Sequence of chain 2.A:
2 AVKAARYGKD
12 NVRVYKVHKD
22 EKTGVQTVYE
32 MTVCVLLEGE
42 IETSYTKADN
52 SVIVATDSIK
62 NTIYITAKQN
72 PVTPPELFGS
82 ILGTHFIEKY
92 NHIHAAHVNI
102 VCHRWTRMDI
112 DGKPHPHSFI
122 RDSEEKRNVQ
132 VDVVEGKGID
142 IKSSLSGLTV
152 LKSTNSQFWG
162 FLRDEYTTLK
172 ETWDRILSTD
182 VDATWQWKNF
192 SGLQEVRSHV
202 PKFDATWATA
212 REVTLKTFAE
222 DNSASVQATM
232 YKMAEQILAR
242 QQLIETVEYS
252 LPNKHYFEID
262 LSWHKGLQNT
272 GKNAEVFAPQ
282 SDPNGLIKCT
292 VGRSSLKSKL

A small-molecule ligand and the protein it binds are described below.
Small molecule (SMILES): Cn1c(=O)[nH]c2c(=O)[nH]c(=O)[nH]c21

Binding-site contacts:
Ligand atom O8 contacts residue XDS1 of chain 2.B at 0.2 Å (h-bond).
Ligand atom O8 contacts residue ALA56 of chain 4.A at 3.5 Å.
Ligand atom C6 contacts residue XDS1 of chain 2.B at 0.1 Å.
Ligand atom C8 contacts residue OXY1 of chain 2.D at 3.5 Å.
Ligand atom N7 contacts residue ALA56 of chain 4.A at 3.5 Å.
Ligand atom O8 contacts residue THR57 of chain 4.A at 3.3 Å (h-bond).
Ligand atom N7 contacts residue THR57 of chain 4.A at 2.8 Å (h-bond).
Ligand atom N9 contacts residue PHE159 of chain 2.A at 3.4 Å.
Ligand atom O8 contacts residue ASP58 of chain 4.A at 2.8 Å (salt-bridge).
Ligand atom C8 contacts residue THR57 of chain 4.A at 3.3 Å.
Ligand atom C6 contacts residue OXY1 of chain 2.D at 3.4 Å.
Ligand atom N3 contacts residue XDS1 of chain 2.B at 0.1 Å (h-bond).
Ligand atom O2 contacts residue SER226 of chain 2.A at 3.5 Å.
Ligand atom C8 contacts residue XDS1 of chain 2.B at 0.2 Å.
Ligand atom C5 contacts residue PHE159 of chain 2.A at 3.3 Å (hydrophobic).
Ligand atom O6 contacts residue XDS1 of chain 2.B at 0.3 Å (h-bond).
Ligand atom C4 contacts residue PHE159 of chain 2.A at 3.3 Å (hydrophobic).
Ligand atom O6 contacts residue GLN228 of chain 2.A at 2.9 Å (h-bond).
Ligand atom C6 contacts residue PHE159 of chain 2.A at 3.4 Å (hydrophobic).
Ligand atom C5 contacts residue XDS1 of chain 2.B at 0.6 Å.
Ligand atom O8 contacts residue LEU170 of chain 2.A at 3.5 Å.
Ligand atom N9 contacts residue XDS1 of chain 2.B at 0.1 Å (h-bond).
Ligand atom O6 contacts residue ILE54 of chain 4.A at 3.5 Å.
Ligand atom C10 contacts residue XDS1 of chain 2.B at 0.1 Å.
Ligand atom N7 contacts residue XDS1 of chain 2.B at 0.4 Å (h-bond).
Ligand atom C2 contacts residue XDS1 of chain 2.B at 0.1 Å.
Ligand atom N1 contacts residue XDS1 of chain 2.B at 0.2 Å (h-bond).
Ligand atom C10 contacts residue ARG176 of chain 2.A at 3.4 Å.
Ligand atom O2 contacts residue XDS1 of chain 2.B at 0.1 Å (h-bond).
Ligand atom N1 contacts residue PHE159 of chain 2.A at 3.5 Å.
Ligand atom N3 contacts residue ASN254 of chain 2.A at 3.3 Å (h-bond).
Ligand atom O2 contacts residue ARG176 of chain 2.A at 2.9 Å (salt-bridge).
Ligand atom C4 contacts residue XDS1 of chain 2.B at 0.3 Å.
Ligand atom C2 contacts residue PHE159 of chain 2.A at 3.6 Å (hydrophobic).
Ligand atom O2 contacts residue VAL227 of chain 2.A at 2.9 Å (h-bond).
Ligand atom N9 contacts residue OXY1 of chain 2.D at 3.3 Å (h-bond).
Ligand atom N3 contacts residue ARG176 of chain 2.A at 3.0 Å (salt-bridge).
Ligand atom N1 contacts residue GLN228 of chain 2.A at 3.0 Å (h-bond).
Ligand atom C4 contacts residue OXY1 of chain 2.D at 3.3 Å.
Ligand atom C5 contacts residue OXY1 of chain 2.D at 3.2 Å.

Sequence of chain 4.A:
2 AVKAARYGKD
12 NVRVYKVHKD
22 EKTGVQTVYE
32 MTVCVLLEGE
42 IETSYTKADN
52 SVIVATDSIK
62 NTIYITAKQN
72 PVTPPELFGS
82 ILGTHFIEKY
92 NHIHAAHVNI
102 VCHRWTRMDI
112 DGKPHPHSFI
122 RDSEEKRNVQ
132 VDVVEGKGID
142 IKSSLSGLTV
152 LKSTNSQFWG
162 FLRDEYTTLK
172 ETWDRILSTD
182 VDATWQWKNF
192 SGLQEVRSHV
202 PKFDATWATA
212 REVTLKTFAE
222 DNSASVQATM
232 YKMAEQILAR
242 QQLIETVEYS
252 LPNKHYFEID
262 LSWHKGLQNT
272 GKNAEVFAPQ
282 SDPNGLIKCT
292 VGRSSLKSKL